Sequence of chain 2.A:
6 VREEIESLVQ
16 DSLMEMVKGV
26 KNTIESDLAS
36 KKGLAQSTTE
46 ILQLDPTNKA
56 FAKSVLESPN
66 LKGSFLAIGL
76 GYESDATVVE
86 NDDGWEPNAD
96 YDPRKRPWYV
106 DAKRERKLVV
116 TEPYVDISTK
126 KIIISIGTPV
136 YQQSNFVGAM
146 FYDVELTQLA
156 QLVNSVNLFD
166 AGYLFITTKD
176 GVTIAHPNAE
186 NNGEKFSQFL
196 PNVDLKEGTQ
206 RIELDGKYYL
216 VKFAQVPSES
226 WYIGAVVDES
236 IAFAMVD

Binding-site contacts:
Ligand atom O contacts residue ILE122 of chain 2.A at 3.3 Å (h-bond).
Ligand atom CA contacts residue ASP148 of chain 2.A at 3.9 Å.
Ligand atom CD contacts residue SER123 of chain 2.A at 4.1 Å.
Ligand atom C contacts residue ASP121 of chain 2.A at 4.3 Å.
Ligand atom N contacts residue PHE146 of chain 2.A at 4.2 Å.
Ligand atom N contacts residue ASP148 of chain 2.A at 2.8 Å (salt-bridge).
Ligand atom CG contacts residue SER123 of chain 2.A at 4.3 Å.
Ligand atom CA contacts residue TRP103 of chain 2.A at 3.7 Å (hydrophobic).
Ligand atom OXT contacts residue TYR96 of chain 2.A at 2.6 Å (h-bond).
Ligand atom CB contacts residue TRP90 of chain 2.A at 4.2 Å (hydrophobic).
Ligand atom CA contacts residue TYR119 of chain 2.A at 4.4 Å (hydrophobic).
Ligand atom C contacts residue ILE122 of chain 2.A at 4.4 Å (hydrophobic).
Ligand atom CD contacts residue ASP121 of chain 2.A at 3.1 Å.
Ligand atom O contacts residue ASP121 of chain 2.A at 3.5 Å (salt-bridge).
Ligand atom C contacts residue TRP103 of chain 2.A at 3.5 Å (hydrophobic).
Ligand atom CG contacts residue ASP148 of chain 2.A at 4.4 Å.
Ligand atom O contacts residue ARG101 of chain 2.A at 3.0 Å (salt-bridge).
Ligand atom CA contacts residue PHE146 of chain 2.A at 4.2 Å (hydrophobic).
Ligand atom CD contacts residue ASP148 of chain 2.A at 3.0 Å.
Ligand atom C contacts residue TYR119 of chain 2.A at 4.3 Å (hydrophobic).
Ligand atom CG contacts residue PHE146 of chain 2.A at 4.0 Å (hydrophobic).
Ligand atom CG contacts residue ASP121 of chain 2.A at 4.0 Å.
Ligand atom O contacts residue TYR119 of chain 2.A at 4.0 Å.
Ligand atom CB contacts residue PHE146 of chain 2.A at 3.4 Å (hydrophobic).
Ligand atom CG contacts residue TRP90 of chain 2.A at 3.8 Å (hydrophobic).
Ligand atom CD contacts residue PHE146 of chain 2.A at 4.0 Å (hydrophobic).
Ligand atom C contacts residue TYR96 of chain 2.A at 3.5 Å (hydrophobic).
Ligand atom CA contacts residue ASP121 of chain 2.A at 4.2 Å.
Ligand atom CA contacts residue TYR96 of chain 2.A at 3.9 Å (hydrophobic).
Ligand atom N contacts residue ILE128 of chain 2.A at 4.3 Å.
Ligand atom C contacts residue ARG101 of chain 2.A at 3.6 Å.
Ligand atom OXT contacts residue ARG101 of chain 2.A at 2.8 Å (salt-bridge).
Ligand atom OXT contacts residue TRP103 of chain 2.A at 2.9 Å (h-bond).
Ligand atom N contacts residue ASP121 of chain 2.A at 3.1 Å (salt-bridge).
Ligand atom O contacts residue TYR96 of chain 2.A at 4.4 Å.
Ligand atom CB contacts residue TYR96 of chain 2.A at 3.4 Å (hydrophobic).

A small-molecule ligand and the protein it binds are described below.
Small molecule (SMILES): O=C(O)[C@@H]1CCCN1